Sequence of chain 1.H:
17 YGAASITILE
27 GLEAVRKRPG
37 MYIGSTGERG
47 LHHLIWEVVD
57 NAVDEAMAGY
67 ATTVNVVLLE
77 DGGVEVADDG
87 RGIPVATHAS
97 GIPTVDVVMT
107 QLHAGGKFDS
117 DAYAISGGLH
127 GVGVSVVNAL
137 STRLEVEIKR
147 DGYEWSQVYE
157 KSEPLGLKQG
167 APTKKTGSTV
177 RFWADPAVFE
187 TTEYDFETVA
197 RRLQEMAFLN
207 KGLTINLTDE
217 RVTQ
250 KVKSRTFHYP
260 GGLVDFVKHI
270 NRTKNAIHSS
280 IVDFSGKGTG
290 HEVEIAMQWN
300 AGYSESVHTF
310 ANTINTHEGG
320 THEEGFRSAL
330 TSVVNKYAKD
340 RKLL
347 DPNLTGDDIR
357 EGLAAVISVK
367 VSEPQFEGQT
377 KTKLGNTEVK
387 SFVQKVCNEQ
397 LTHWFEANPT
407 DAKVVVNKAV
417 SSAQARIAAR

Binding-site contacts:
Ligand atom C5' contacts residue ALA110 of chain 1.G at 3.3 Å (hydrophobic).
Ligand atom O2A contacts residue ASN57 of chain 1.G at 2.8 Å (h-bond).
Ligand atom O1A contacts residue GLY129 of chain 1.G at 3.3 Å (h-bond).
Ligand atom O1A contacts residue VAL130 of chain 1.G at 2.9 Å (h-bond).
Ligand atom O1G contacts residue GLU53 of chain 1.G at 3.3 Å (salt-bridge).
Ligand atom O3A contacts residue GLY127 of chain 1.G at 3.2 Å.
Ligand atom O2G contacts residue GLY124 of chain 1.G at 3.4 Å.
Ligand atom O3G contacts residue GLN375 of chain 1.G at 3.4 Å (h-bond).
Ligand atom O3G contacts residue VAL128 of chain 1.G at 2.7 Å (h-bond).
Ligand atom O1G contacts residue MG1 of chain 1.V at 2.2 Å.
Ligand atom O3' contacts residue GLY112 of chain 1.G at 2.8 Å (h-bond).
Ligand atom C8 contacts residue ASN57 of chain 1.G at 3.2 Å.
Ligand atom O3' contacts residue LYS113 of chain 1.G at 3.4 Å.
Ligand atom N3B contacts residue GLY127 of chain 1.G at 3.1 Å (h-bond).
Ligand atom C2 contacts residue GLU61 of chain 1.G at 3.1 Å.
Ligand atom C2' contacts residue TYR17 of chain 1.H at 3.3 Å (hydrophobic).
Ligand atom O2B contacts residue ASN57 of chain 1.G at 2.9 Å (h-bond).
Ligand atom O2A contacts residue VAL130 of chain 1.G at 3.0 Å (h-bond).
Ligand atom O2' contacts residue GLY112 of chain 1.G at 3.2 Å (h-bond).
Ligand atom N6 contacts residue ASP84 of chain 1.G at 2.7 Å (salt-bridge).
Ligand atom O2G contacts residue LYS377 of chain 1.G at 2.7 Å (salt-bridge).
Ligand atom N3B contacts residue HIS126 of chain 1.G at 3.4 Å (h-bond).
Ligand atom O2' contacts residue TYR17 of chain 1.H at 2.7 Å (h-bond).
Ligand atom O2A contacts residue MG1 of chain 1.V at 2.2 Å.
Ligand atom N7 contacts residue ASN57 of chain 1.G at 3.1 Å.
Ligand atom O2G contacts residue HIS126 of chain 1.G at 2.9 Å (h-bond).
Ligand atom O2B contacts residue LYS113 of chain 1.G at 3.0 Å (salt-bridge).
Ligand atom PA contacts residue MG1 of chain 1.V at 3.4 Å.
Ligand atom O3A contacts residue VAL128 of chain 1.G at 3.4 Å (h-bond).
Ligand atom N3 contacts residue TYR119 of chain 1.G at 3.0 Å (h-bond).
Ligand atom N3B contacts residue LEU125 of chain 1.G at 3.0 Å (h-bond).
Ligand atom O2' contacts residue ILE22 of chain 1.H at 2.9 Å.
Ligand atom O2B contacts residue MG1 of chain 1.V at 2.9 Å.
Ligand atom O4' contacts residue VAL104 of chain 1.G at 3.1 Å.
Ligand atom O3G contacts residue GLY127 of chain 1.G at 3.0 Å (h-bond).
Ligand atom N3B contacts residue GLY124 of chain 1.G at 3.4 Å.
Ligand atom O3G contacts residue GLY129 of chain 1.G at 2.8 Å (h-bond).
Ligand atom O2G contacts residue LEU125 of chain 1.G at 2.8 Å (h-bond).
Ligand atom N3 contacts residue TYR17 of chain 1.H at 2.7 Å (h-bond).
Ligand atom O2A contacts residue GLY129 of chain 1.G at 3.3 Å.

A protein and the small-molecule ligand that binds it are described below.
Small molecule (SMILES): Nc1ncnc2c1ncn2[C@@H]1O[C@H](CO[P](=O)(O)O[P](=O)(O)NP(=O)(O)O)[C@@H](O)[C@H]1O

Sequence of chain 1.G:
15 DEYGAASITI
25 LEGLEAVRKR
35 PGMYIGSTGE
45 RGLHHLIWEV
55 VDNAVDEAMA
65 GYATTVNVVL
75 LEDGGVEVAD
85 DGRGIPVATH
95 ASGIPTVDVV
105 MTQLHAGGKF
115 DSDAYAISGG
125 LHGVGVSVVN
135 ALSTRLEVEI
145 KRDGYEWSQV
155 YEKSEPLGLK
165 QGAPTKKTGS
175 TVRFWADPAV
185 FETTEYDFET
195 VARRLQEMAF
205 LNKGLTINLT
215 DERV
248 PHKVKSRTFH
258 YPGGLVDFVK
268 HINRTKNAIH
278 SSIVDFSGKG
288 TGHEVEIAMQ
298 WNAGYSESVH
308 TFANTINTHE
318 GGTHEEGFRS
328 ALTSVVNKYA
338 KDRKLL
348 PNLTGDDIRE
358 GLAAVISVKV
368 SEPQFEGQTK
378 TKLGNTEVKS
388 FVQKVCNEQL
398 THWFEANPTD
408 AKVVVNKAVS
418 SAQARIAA